Binding-site contacts:
Ligand atom O1G contacts residue ASP190 of chain 1.A at 2.8 Å (salt-bridge).
Ligand atom C4 contacts residue ASP276 of chain 1.A at 3.4 Å.
Ligand atom O3B contacts residue SER180 of chain 1.A at 3.6 Å.
Ligand atom PG contacts residue MN1 of chain 1.E at 3.5 Å.
Ligand atom O1B contacts residue MN1 of chain 1.E at 2.1 Å.
Ligand atom C5 contacts residue ASP276 of chain 1.A at 3.6 Å.
Ligand atom O3' contacts residue GLY274 of chain 1.A at 3.3 Å.
Ligand atom O2A contacts residue ASP192 of chain 1.A at 2.9 Å (salt-bridge).
Ligand atom C1' contacts residue TYR271 of chain 1.A at 3.5 Å (hydrophobic).
Ligand atom O2A contacts residue ASP190 of chain 1.A at 3.0 Å (salt-bridge).
Ligand atom O2 contacts residue ASN279 of chain 1.A at 3.0 Å (h-bond).
Ligand atom O2G contacts residue SER180 of chain 1.A at 2.6 Å (h-bond).
Ligand atom O1B contacts residue ASP192 of chain 1.A at 2.9 Å (salt-bridge).
Ligand atom O1B contacts residue SER180 of chain 1.A at 3.0 Å (h-bond).
Ligand atom PA contacts residue MN1 of chain 1.F at 3.3 Å.
Ligand atom PG contacts residue SER180 of chain 1.A at 3.6 Å.
Ligand atom O1G contacts residue MN1 of chain 1.E at 2.1 Å.
Ligand atom PG contacts residue GLY189 of chain 1.A at 3.6 Å.
Ligand atom PB contacts residue MN1 of chain 1.E at 3.1 Å.
Ligand atom O5' contacts residue MN1 of chain 1.F at 3.6 Å.
Ligand atom PA contacts residue MN1 of chain 1.E at 3.3 Å.
Ligand atom O3' contacts residue THR273 of chain 1.A at 3.6 Å (h-bond).
Ligand atom O2B contacts residue SER180 of chain 1.A at 3.7 Å.
Ligand atom O2A contacts residue MN1 of chain 1.E at 2.1 Å.
Ligand atom O2B contacts residue ARG183 of chain 1.A at 2.7 Å (salt-bridge).
Ligand atom C5' contacts residue ASP192 of chain 1.A at 3.7 Å.
Ligand atom O1G contacts residue GLY189 of chain 1.A at 3.7 Å.
Ligand atom O2G contacts residue GLY189 of chain 1.A at 2.8 Å (h-bond).
Ligand atom N3 contacts residue ASP276 of chain 1.A at 3.6 Å.
Ligand atom O2G contacts residue SER188 of chain 1.A at 3.5 Å.
Ligand atom O3' contacts residue ARG183 of chain 1.A at 3.6 Å.
Ligand atom C2' contacts residue ASN279 of chain 1.A at 3.4 Å.
Ligand atom O1A contacts residue MN1 of chain 1.F at 3.8 Å.
Ligand atom O1B contacts residue GLY179 of chain 1.A at 3.3 Å.
Ligand atom O2 contacts residue TYR271 of chain 1.A at 3.6 Å.
Ligand atom O2A contacts residue MN1 of chain 1.F at 2.3 Å.
Ligand atom N3A contacts residue MN1 of chain 1.E at 3.6 Å.
Ligand atom O3B contacts residue MN1 of chain 1.E at 3.7 Å.
Ligand atom N4 contacts residue ASP276 of chain 1.A at 3.6 Å.
Ligand atom C2' contacts residue TYR271 of chain 1.A at 3.1 Å (hydrophobic).

This protein binds this small molecule.
Small molecule (SMILES): Nc1ccn([C@H]2C[C@H](O)[C@@H](COP(=O)(O)NP(=O)(O)OP(=O)(O)O)O2)c(=O)n1

Sequence of chain 1.A:
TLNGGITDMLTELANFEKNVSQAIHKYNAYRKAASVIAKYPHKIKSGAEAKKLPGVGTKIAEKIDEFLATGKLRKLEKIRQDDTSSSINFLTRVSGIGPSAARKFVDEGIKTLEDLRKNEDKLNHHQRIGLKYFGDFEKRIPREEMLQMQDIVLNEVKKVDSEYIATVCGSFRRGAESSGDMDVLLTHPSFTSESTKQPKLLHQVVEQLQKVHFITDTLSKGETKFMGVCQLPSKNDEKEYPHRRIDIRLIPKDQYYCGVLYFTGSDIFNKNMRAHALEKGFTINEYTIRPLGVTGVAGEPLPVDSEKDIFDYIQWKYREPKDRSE